Sequence of chain 1.D:
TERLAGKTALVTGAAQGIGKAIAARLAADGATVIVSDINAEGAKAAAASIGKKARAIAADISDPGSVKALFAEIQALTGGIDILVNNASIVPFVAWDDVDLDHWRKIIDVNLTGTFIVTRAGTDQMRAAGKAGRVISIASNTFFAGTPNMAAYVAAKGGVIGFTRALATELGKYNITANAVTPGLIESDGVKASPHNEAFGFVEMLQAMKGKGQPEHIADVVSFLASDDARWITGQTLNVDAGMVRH

Binding-site contacts:
Ligand atom OAC contacts residue PRO183 of chain 1.D at 3.9 Å.
Ligand atom OAC contacts residue GLY184 of chain 1.D at 4.2 Å.
Ligand atom CAI contacts residue LEU185 of chain 1.D at 4.1 Å (hydrophobic).
Ligand atom CAK contacts residue SER140 of chain 1.D at 4.1 Å.
Ligand atom OAB contacts residue NAD1 of chain 1.O at 2.8 Å.
Ligand atom CAK contacts residue THR142 of chain 1.D at 3.1 Å.
Ligand atom OAC contacts residue ASN141 of chain 1.D at 2.6 Å (h-bond).
Ligand atom CAJ contacts residue LEU185 of chain 1.D at 3.9 Å (hydrophobic).
Ligand atom OAB contacts residue TYR153 of chain 1.D at 2.8 Å (h-bond).
Ligand atom OAB contacts residue THR142 of chain 1.D at 3.8 Å.
Ligand atom CAA contacts residue LEU185 of chain 1.D at 4.1 Å (hydrophobic).
Ligand atom CAE contacts residue MET150 of chain 1.D at 3.5 Å (hydrophobic).
Ligand atom CAH contacts residue TYR153 of chain 1.D at 3.6 Å (hydrophobic).
Ligand atom CAK contacts residue ASN141 of chain 1.D at 3.6 Å.
Ligand atom OAC contacts residue NAD1 of chain 1.O at 4.0 Å.
Ligand atom CAA contacts residue ASN141 of chain 1.D at 3.2 Å.
Ligand atom CAJ contacts residue HIS196 of chain 1.D at 4.1 Å.
Ligand atom CAD contacts residue HIS196 of chain 1.D at 3.9 Å.
Ligand atom CAE contacts residue HIS196 of chain 1.D at 3.7 Å.
Ligand atom CAJ contacts residue MET150 of chain 1.D at 3.9 Å (hydrophobic).
Ligand atom OAC contacts residue THR142 of chain 1.D at 3.0 Å.
Ligand atom OAG contacts residue MET150 of chain 1.D at 3.2 Å.
Ligand atom CAL contacts residue NAD1 of chain 1.O at 4.0 Å.
Ligand atom CAE contacts residue VAL91 of chain 1.D at 4.0 Å (hydrophobic).
Ligand atom CAL contacts residue THR142 of chain 1.D at 3.4 Å.
Ligand atom CAA contacts residue MET244 of chain 1.D at 3.9 Å (hydrophobic).
Ligand atom CAH contacts residue SER140 of chain 1.D at 3.7 Å.
Ligand atom OAG contacts residue NAD1 of chain 1.O at 4.0 Å.
Ligand atom CAH contacts residue THR142 of chain 1.D at 3.8 Å.
Ligand atom CAA contacts residue THR147 of chain 1.D at 4.1 Å.
Ligand atom OAC contacts residue SER140 of chain 1.D at 3.2 Å (h-bond).
Ligand atom NAF contacts residue LEU185 of chain 1.D at 3.9 Å.
Ligand atom CAH contacts residue NAD1 of chain 1.O at 3.4 Å.
Ligand atom CAD contacts residue LEU185 of chain 1.D at 3.5 Å (hydrophobic).
Ligand atom OAG contacts residue TYR153 of chain 1.D at 3.8 Å.
Ligand atom OAB contacts residue SER140 of chain 1.D at 2.7 Å (h-bond).
Ligand atom CAI contacts residue THR142 of chain 1.D at 3.8 Å.
Ligand atom CAI contacts residue ASN141 of chain 1.D at 3.9 Å.
Ligand atom OAG contacts residue VAL91 of chain 1.D at 3.4 Å.
Ligand atom CAH contacts residue MET150 of chain 1.D at 4.0 Å (hydrophobic).

A small-molecule ligand and the protein it binds are described below.
Small molecule (SMILES): Cc1ncc2c(c1O)C(=O)OC2